Sequence of chain 1.C:
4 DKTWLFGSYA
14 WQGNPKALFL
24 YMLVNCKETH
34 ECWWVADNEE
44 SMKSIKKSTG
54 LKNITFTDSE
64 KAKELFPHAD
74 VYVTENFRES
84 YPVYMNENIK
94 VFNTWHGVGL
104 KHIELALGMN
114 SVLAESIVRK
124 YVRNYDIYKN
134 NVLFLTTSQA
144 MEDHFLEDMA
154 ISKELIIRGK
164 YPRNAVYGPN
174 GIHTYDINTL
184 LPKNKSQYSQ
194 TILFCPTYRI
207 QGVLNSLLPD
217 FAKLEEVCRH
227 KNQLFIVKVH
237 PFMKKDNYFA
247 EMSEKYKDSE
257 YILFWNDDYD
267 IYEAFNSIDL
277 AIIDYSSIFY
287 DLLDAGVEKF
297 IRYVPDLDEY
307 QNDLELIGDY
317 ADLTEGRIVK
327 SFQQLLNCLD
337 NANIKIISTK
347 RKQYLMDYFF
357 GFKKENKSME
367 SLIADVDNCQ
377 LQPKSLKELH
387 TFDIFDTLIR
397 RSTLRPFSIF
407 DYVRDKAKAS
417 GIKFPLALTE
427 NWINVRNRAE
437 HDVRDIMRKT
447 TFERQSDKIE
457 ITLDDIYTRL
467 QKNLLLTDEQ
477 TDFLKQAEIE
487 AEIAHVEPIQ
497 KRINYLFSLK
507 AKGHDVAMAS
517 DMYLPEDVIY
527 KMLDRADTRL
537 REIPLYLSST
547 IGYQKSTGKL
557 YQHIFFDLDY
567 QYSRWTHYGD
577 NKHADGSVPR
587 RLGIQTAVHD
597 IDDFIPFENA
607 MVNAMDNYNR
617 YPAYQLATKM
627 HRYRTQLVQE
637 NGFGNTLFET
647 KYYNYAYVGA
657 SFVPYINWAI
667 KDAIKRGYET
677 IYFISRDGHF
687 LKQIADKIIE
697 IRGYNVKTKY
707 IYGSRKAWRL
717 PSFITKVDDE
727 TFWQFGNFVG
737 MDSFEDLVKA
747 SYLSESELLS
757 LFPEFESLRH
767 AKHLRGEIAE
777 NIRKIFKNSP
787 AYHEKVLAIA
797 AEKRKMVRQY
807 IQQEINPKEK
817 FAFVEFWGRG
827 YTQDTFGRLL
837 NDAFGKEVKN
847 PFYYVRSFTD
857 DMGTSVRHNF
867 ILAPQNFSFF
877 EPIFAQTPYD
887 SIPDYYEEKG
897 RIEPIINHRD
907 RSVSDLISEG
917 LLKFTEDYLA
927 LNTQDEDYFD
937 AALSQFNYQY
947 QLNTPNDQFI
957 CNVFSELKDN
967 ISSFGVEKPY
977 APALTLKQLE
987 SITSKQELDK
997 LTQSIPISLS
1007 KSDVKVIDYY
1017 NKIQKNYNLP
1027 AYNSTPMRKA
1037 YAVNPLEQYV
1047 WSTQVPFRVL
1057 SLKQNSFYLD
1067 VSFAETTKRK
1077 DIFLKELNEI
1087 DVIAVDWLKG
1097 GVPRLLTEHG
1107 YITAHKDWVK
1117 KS

Binding-site contacts:
Ligand atom O12 contacts residue LYS1074 of chain 1.C at 3.7 Å.
Ligand atom C1 contacts residue TRP1114 of chain 1.C at 3.6 Å (hydrophobic).
Ligand atom O4 contacts residue KOF1 of chain 1.O at 4.3 Å.
Ligand atom C8 contacts residue TYR1064 of chain 1.C at 3.5 Å (hydrophobic).
Ligand atom C contacts residue KOF1 of chain 1.O at 2.7 Å.
Ligand atom O3 contacts residue THR1109 of chain 1.C at 3.9 Å.
Ligand atom C6 contacts residue ASN1061 of chain 1.C at 3.8 Å.
Ligand atom C1 contacts residue KOF1 of chain 1.O at 3.9 Å.
Ligand atom C1 contacts residue HIS1111 of chain 1.C at 4.4 Å.
Ligand atom C5 contacts residue THR1109 of chain 1.C at 3.5 Å.
Ligand atom O11 contacts residue LYS1074 of chain 1.C at 3.5 Å (salt-bridge).
Ligand atom O3 contacts residue KOF1 of chain 1.O at 1.6 Å.
Ligand atom C5 contacts residue TRP1114 of chain 1.C at 3.9 Å (hydrophobic).
Ligand atom O9 contacts residue TYR1064 of chain 1.C at 2.7 Å (h-bond).
Ligand atom C8 contacts residue SER1062 of chain 1.C at 4.1 Å.
Ligand atom C4 contacts residue PHE1069 of chain 1.C at 4.1 Å (hydrophobic).
Ligand atom C2 contacts residue TRP1114 of chain 1.C at 3.9 Å (hydrophobic).
Ligand atom C7 contacts residue SER1062 of chain 1.C at 4.3 Å.
Ligand atom C4 contacts residue KOF1 of chain 1.O at 3.6 Å.
Ligand atom O6 contacts residue KOF1 of chain 1.O at 3.8 Å.
Ligand atom C9 contacts residue SER1062 of chain 1.C at 3.3 Å.
Ligand atom O14 contacts residue LYS1074 of chain 1.C at 3.5 Å (salt-bridge).
Ligand atom C contacts residue THR1109 of chain 1.C at 3.6 Å.
Ligand atom P1 contacts residue LYS1074 of chain 1.C at 3.8 Å.
Ligand atom O11 contacts residue SER1062 of chain 1.C at 3.1 Å (h-bond).
Ligand atom O8 contacts residue GLN1060 of chain 1.C at 3.3 Å (h-bond).
Ligand atom O10 contacts residue TYR1064 of chain 1.C at 4.4 Å.
Ligand atom O4 contacts residue TRP1114 of chain 1.C at 3.1 Å (h-bond).
Ligand atom C9 contacts residue GLN1060 of chain 1.C at 4.1 Å.
Ligand atom O8 contacts residue TRP1114 of chain 1.C at 2.9 Å.
Ligand atom C5 contacts residue ASN1061 of chain 1.C at 3.3 Å.
Ligand atom O3 contacts residue HIS1111 of chain 1.C at 4.4 Å.
Ligand atom O10 contacts residue TRP1114 of chain 1.C at 4.5 Å.
Ligand atom O8 contacts residue ASN1061 of chain 1.C at 3.1 Å (h-bond).
Ligand atom C3 contacts residue KOF1 of chain 1.O at 3.7 Å.
Ligand atom C6 contacts residue TRP1114 of chain 1.C at 3.6 Å (hydrophobic).
Ligand atom O8 contacts residue SER1062 of chain 1.C at 3.8 Å.
Ligand atom C7 contacts residue TYR1064 of chain 1.C at 3.2 Å (hydrophobic).
Ligand atom C1 contacts residue THR1109 of chain 1.C at 3.8 Å.
Ligand atom O7 contacts residue THR1109 of chain 1.C at 3.7 Å.

This protein binds this small molecule.
Small molecule (SMILES): O=P(O)(O)OC[C@@H](O)[C@@H](O)[C@@H](O)CO[C@@H]1O[C@H](CO)[C@@H](O)[C@H]1O